The protein below binds the small molecule below.
Small molecule (SMILES): CN(C)CCCC(=O)Nc1ccc2ncnc(Nc3ccc(NC(=O)Nc4cc(C(C)(C)C)nn4-c4cccc(N)c4)cc3)c2c1

Binding-site contacts:
Ligand atom NBC contacts residue GLU63 of chain 1.A at 3.4 Å (salt-bridge).
Ligand atom NBD contacts residue ASP157 of chain 1.A at 3.0 Å (salt-bridge).
Ligand atom CAL contacts residue ASP157 of chain 1.A at 3.4 Å.
Ligand atom C2 contacts residue ALA46 of chain 1.A at 3.7 Å (hydrophobic).
Ligand atom CBN contacts residue MET67 of chain 1.A at 3.5 Å (hydrophobic).
Ligand atom CAB contacts residue ASP101 of chain 1.A at 3.4 Å.
Ligand atom CAJ contacts residue GLU63 of chain 1.A at 3.6 Å.
Ligand atom C2 contacts residue MET94 of chain 1.A at 3.5 Å (hydrophobic).
Ligand atom NBR contacts residue ASP101 of chain 1.A at 2.6 Å (salt-bridge).
Ligand atom CAS contacts residue GLU63 of chain 1.A at 3.0 Å.
Ligand atom CAI contacts residue GLU63 of chain 1.A at 3.5 Å.
Ligand atom CAX contacts residue ASP101 of chain 1.A at 3.6 Å.
Ligand atom CAS contacts residue ASP157 of chain 1.A at 3.6 Å.
Ligand atom CAA contacts residue ASP101 of chain 1.A at 3.1 Å.
Ligand atom NAF contacts residue LYS48 of chain 1.A at 3.8 Å.
Ligand atom OAH contacts residue VAL76 of chain 1.A at 3.6 Å.
Ligand atom CAE contacts residue LEU75 of chain 1.A at 3.2 Å (hydrophobic).
Ligand atom CBH contacts residue GLU63 of chain 1.A at 3.0 Å.
Ligand atom NBC contacts residue ASP157 of chain 1.A at 2.7 Å (salt-bridge).
Ligand atom CBL contacts residue GLU63 of chain 1.A at 3.6 Å.
Ligand atom CAV contacts residue ASP101 of chain 1.A at 3.7 Å.
Ligand atom CAC contacts residue VAL66 of chain 1.A at 3.7 Å (hydrophobic).
Ligand atom CAE contacts residue VAL76 of chain 1.A at 3.8 Å (hydrophobic).
Ligand atom C2 contacts residue GLU92 of chain 1.A at 3.6 Å.
Ligand atom NBD contacts residue MET67 of chain 1.A at 3.0 Å.
Ligand atom CAW contacts residue LEU26 of chain 1.A at 3.3 Å (hydrophobic).
Ligand atom N3 contacts residue MET94 of chain 1.A at 3.3 Å (h-bond).
Ligand atom CAT contacts residue ASP157 of chain 1.A at 3.7 Å.
Ligand atom CAC contacts residue LEU70 of chain 1.A at 3.5 Å (hydrophobic).
Ligand atom N1 contacts residue ALA46 of chain 1.A at 3.7 Å.
Ligand atom NAF contacts residue GLU63 of chain 1.A at 3.0 Å (salt-bridge).
Ligand atom CBI contacts residue ASP157 of chain 1.A at 3.4 Å.
Ligand atom OAH contacts residue ASP157 of chain 1.A at 2.9 Å (salt-bridge).
Ligand atom CBG contacts residue ASP157 of chain 1.A at 2.8 Å.
Ligand atom CBG contacts residue MET67 of chain 1.A at 3.3 Å (hydrophobic).
Ligand atom CBN contacts residue ASP157 of chain 1.A at 3.7 Å.
Ligand atom NBD contacts residue GLU63 of chain 1.A at 3.4 Å (salt-bridge).
Ligand atom OAH contacts residue ALA156 of chain 1.A at 3.3 Å.
Ligand atom NBC contacts residue MET67 of chain 1.A at 3.5 Å.
Ligand atom CAR contacts residue MET94 of chain 1.A at 3.6 Å (hydrophobic).

Sequence of chain 1.A:
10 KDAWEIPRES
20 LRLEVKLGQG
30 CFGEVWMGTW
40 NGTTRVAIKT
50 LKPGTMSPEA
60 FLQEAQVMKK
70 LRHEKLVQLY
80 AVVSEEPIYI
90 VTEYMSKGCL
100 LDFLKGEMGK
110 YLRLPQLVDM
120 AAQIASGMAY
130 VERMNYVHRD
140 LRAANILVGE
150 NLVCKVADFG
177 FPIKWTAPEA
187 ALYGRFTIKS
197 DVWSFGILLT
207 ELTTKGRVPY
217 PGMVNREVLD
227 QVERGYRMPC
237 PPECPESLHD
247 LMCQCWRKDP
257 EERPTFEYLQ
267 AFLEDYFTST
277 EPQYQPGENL